Sequence of chain 1.F:
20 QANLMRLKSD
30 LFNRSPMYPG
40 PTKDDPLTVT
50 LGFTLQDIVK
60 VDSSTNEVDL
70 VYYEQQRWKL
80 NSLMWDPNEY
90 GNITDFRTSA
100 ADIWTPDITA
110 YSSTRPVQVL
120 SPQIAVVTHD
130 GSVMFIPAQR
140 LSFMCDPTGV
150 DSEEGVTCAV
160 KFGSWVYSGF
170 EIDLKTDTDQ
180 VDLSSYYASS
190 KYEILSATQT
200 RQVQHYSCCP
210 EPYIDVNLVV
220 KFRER

Binding-site contacts:
Ligand atom C4 contacts residue ASN91 of chain 1.F at 4.2 Å.
Ligand atom C8 contacts residue GLY90 of chain 1.F at 4.1 Å.
Ligand atom O5 contacts residue ASN91 of chain 1.F at 2.3 Å (h-bond).
Ligand atom N2 contacts residue ASN91 of chain 1.F at 3.0 Å (h-bond).
Ligand atom C7 contacts residue ASN91 of chain 1.F at 3.4 Å.
Ligand atom C5 contacts residue ASN91 of chain 1.F at 3.7 Å.
Ligand atom C1 contacts residue ASN91 of chain 1.F at 1.4 Å.
Ligand atom O7 contacts residue ASN91 of chain 1.F at 3.4 Å (h-bond).
Ligand atom C2 contacts residue ASN91 of chain 1.F at 2.5 Å.
Ligand atom C3 contacts residue ASN91 of chain 1.F at 3.8 Å.

This small molecule binds to this protein.
Small molecule (SMILES): CC(=O)N[C@@H]1[C@@H](O)[C@H](O)[C@@H](CO)O[C@H]1O